Sequence of chain 2.A:
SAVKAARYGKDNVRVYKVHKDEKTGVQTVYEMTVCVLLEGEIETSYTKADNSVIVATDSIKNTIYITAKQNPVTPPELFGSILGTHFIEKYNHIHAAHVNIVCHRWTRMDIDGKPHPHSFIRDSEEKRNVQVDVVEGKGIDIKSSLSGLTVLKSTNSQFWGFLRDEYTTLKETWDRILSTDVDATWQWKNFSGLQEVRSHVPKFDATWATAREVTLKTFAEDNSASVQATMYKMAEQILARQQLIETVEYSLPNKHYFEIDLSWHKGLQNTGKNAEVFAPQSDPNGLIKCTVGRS

Binding-site contacts:
Ligand atom N3 contacts residue ARG177 of chain 2.A at 3.0 Å (salt-bridge).
Ligand atom N7 contacts residue PHE160 of chain 2.A at 3.7 Å.
Ligand atom N8 contacts residue ALA57 of chain 1.A at 3.7 Å.
Ligand atom N9 contacts residue LEU171 of chain 2.A at 4.0 Å.
Ligand atom N7 contacts residue ALA57 of chain 1.A at 3.5 Å.
Ligand atom C2 contacts residue GLN229 of chain 2.A at 3.9 Å.
Ligand atom N8 contacts residue THR58 of chain 1.A at 3.2 Å (h-bond).
Ligand atom O6 contacts residue GLN229 of chain 2.A at 2.9 Å (h-bond).
Ligand atom O6 contacts residue PHE160 of chain 2.A at 4.0 Å.
Ligand atom C4 contacts residue PHE160 of chain 2.A at 3.4 Å (hydrophobic).
Ligand atom C2 contacts residue ASN255 of chain 2.A at 3.9 Å.
Ligand atom N8 contacts residue PHE160 of chain 2.A at 3.7 Å.
Ligand atom C2 contacts residue PHE160 of chain 2.A at 3.6 Å (hydrophobic).
Ligand atom C4 contacts residue ARG177 of chain 2.A at 3.7 Å.
Ligand atom N1 contacts residue GLN229 of chain 2.A at 3.0 Å (h-bond).
Ligand atom N9 contacts residue THR58 of chain 1.A at 4.0 Å.
Ligand atom O6 contacts residue ILE55 of chain 1.A at 3.5 Å.
Ligand atom N3 contacts residue PHE160 of chain 2.A at 3.7 Å.
Ligand atom O6 contacts residue THR58 of chain 1.A at 3.9 Å.
Ligand atom C6 contacts residue PHE160 of chain 2.A at 3.5 Å (hydrophobic).
Ligand atom O2 contacts residue ARG177 of chain 2.A at 2.8 Å (salt-bridge).
Ligand atom C6 contacts residue GLN229 of chain 2.A at 3.7 Å.
Ligand atom C5 contacts residue PHE160 of chain 2.A at 3.4 Å (hydrophobic).
Ligand atom C2 contacts residue ARG177 of chain 2.A at 3.6 Å.
Ligand atom O2 contacts residue VAL228 of chain 2.A at 2.9 Å (h-bond).
Ligand atom O2 contacts residue PHE160 of chain 2.A at 3.9 Å.
Ligand atom O2 contacts residue SER227 of chain 2.A at 3.6 Å.
Ligand atom C5 contacts residue THR58 of chain 1.A at 4.0 Å.
Ligand atom N9 contacts residue PHE160 of chain 2.A at 3.5 Å.
Ligand atom N1 contacts residue PHE160 of chain 2.A at 3.6 Å.
Ligand atom C4 contacts residue ASN255 of chain 2.A at 3.8 Å.
Ligand atom N7 contacts residue THR58 of chain 1.A at 2.8 Å (h-bond).
Ligand atom C2 contacts residue VAL228 of chain 2.A at 4.0 Å (hydrophobic).
Ligand atom N3 contacts residue ASN255 of chain 2.A at 3.3 Å (h-bond).
Ligand atom N8 contacts residue LEU171 of chain 2.A at 3.8 Å.
Ligand atom O2 contacts residue ASN255 of chain 2.A at 4.1 Å.
Ligand atom N9 contacts residue ARG177 of chain 2.A at 4.0 Å.
Ligand atom O2 contacts residue GLN229 of chain 2.A at 3.8 Å.
Ligand atom N8 contacts residue ASP59 of chain 1.A at 3.9 Å.
Ligand atom O6 contacts residue TYR9 of chain 1.A at 3.9 Å.

Sequence of chain 1.A:
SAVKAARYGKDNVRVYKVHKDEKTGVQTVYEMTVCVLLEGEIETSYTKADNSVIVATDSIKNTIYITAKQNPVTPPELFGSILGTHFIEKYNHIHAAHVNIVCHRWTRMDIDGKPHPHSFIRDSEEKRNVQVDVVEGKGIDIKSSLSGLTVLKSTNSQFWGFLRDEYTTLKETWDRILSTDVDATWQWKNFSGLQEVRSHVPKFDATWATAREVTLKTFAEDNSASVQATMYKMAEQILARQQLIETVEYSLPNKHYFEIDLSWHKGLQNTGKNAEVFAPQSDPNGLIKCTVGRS

A protein and the small-molecule ligand that binds it are described below.
Small molecule (SMILES): O=c1[nH]c(=O)c2nn[nH]c2[nH]1